The protein below binds the small molecule below.
Small molecule (SMILES): Nc1ncnc2[nH]cnc12

Binding-site contacts:
Ligand atom C2 contacts residue GLY639 of chain 1.J at 2.9 Å.
Ligand atom C6 contacts residue PRO631 of chain 1.J at 4.3 Å (hydrophobic).
Ligand atom N9 contacts residue PRO631 of chain 1.J at 3.8 Å.
Ligand atom N7 contacts residue ASP609 of chain 1.J at 4.0 Å.
Ligand atom N1 contacts residue GLY639 of chain 1.J at 3.0 Å (h-bond).
Ligand atom C5 contacts residue SER632 of chain 1.J at 3.9 Å.
Ligand atom N6 contacts residue SER632 of chain 1.J at 3.6 Å.
Ligand atom N3 contacts residue GLY639 of chain 1.J at 4.2 Å.
Ligand atom C6 contacts residue GLY639 of chain 1.J at 3.7 Å.
Ligand atom C5 contacts residue PRO631 of chain 1.J at 4.4 Å (hydrophobic).
Ligand atom C8 contacts residue HIS630 of chain 1.J at 3.3 Å.
Ligand atom C5 contacts residue PRO420 of chain 1.J at 4.5 Å (hydrophobic).
Ligand atom N6 contacts residue GLY639 of chain 1.J at 3.5 Å (h-bond).
Ligand atom N6 contacts residue PHE638 of chain 1.J at 3.7 Å.
Ligand atom N1 contacts residue PRO631 of chain 1.J at 4.2 Å.
Ligand atom C4 contacts residue PRO631 of chain 1.J at 4.2 Å (hydrophobic).
Ligand atom C2 contacts residue ILE622 of chain 1.J at 4.3 Å (hydrophobic).
Ligand atom N7 contacts residue HIS630 of chain 1.J at 3.7 Å.
Ligand atom N1 contacts residue PHE638 of chain 1.J at 4.1 Å.
Ligand atom N3 contacts residue PRO631 of chain 1.J at 4.1 Å.
Ligand atom C2 contacts residue PRO631 of chain 1.J at 4.2 Å (hydrophobic).
Ligand atom N6 contacts residue GLY637 of chain 1.J at 3.4 Å (h-bond).
Ligand atom N9 contacts residue HIS630 of chain 1.J at 4.4 Å.
Ligand atom C6 contacts residue SER632 of chain 1.J at 4.0 Å.
Ligand atom N6 contacts residue PRO633 of chain 1.J at 4.4 Å.
Ligand atom N7 contacts residue SER632 of chain 1.J at 3.7 Å.

Sequence of chain 1.J:
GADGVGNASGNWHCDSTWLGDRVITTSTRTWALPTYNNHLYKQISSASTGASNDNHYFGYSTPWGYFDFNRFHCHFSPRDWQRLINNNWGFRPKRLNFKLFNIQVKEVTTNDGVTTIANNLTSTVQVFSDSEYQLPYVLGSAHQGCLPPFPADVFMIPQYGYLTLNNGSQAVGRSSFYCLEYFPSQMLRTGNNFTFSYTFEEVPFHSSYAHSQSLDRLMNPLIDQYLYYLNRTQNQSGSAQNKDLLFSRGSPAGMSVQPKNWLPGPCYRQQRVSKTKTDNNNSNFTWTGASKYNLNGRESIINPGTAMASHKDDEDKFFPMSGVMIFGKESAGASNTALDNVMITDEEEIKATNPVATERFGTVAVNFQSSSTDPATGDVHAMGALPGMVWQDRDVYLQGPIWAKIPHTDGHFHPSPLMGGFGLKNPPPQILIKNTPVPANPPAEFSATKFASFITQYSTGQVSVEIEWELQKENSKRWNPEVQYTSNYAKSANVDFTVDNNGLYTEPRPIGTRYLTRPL